Sequence of chain 1.A:
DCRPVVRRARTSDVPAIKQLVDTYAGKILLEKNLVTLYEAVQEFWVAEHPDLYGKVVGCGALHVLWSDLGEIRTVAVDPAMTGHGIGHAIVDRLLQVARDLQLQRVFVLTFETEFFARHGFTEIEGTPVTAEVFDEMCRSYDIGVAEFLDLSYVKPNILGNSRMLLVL

Binding-site contacts:
Ligand atom N contacts residue ACO1 of chain 1.D at 3.5 Å.
Ligand atom CB contacts residue GLU153 of chain 1.A at 3.6 Å.
Ligand atom C contacts residue ACO1 of chain 1.D at 3.4 Å.
Ligand atom CD contacts residue GLU153 of chain 1.A at 3.5 Å.
Ligand atom CA contacts residue LEU115 of chain 1.A at 3.6 Å (hydrophobic).
Ligand atom NH1 contacts residue ASN163 of chain 1.A at 4.0 Å.
Ligand atom CZ contacts residue GLU153 of chain 1.A at 3.6 Å.
Ligand atom NH1 contacts residue LEU36 of chain 1.A at 3.6 Å.
Ligand atom CG contacts residue GLU153 of chain 1.A at 3.9 Å.
Ligand atom CD contacts residue ASN167 of chain 1.A at 4.0 Å.
Ligand atom NH2 contacts residue ASN163 of chain 1.A at 3.7 Å.
Ligand atom NH2 contacts residue GLY32 of chain 1.A at 2.8 Å (h-bond).
Ligand atom N contacts residue LEU115 of chain 1.A at 2.7 Å (h-bond).
Ligand atom OXT contacts residue THR80 of chain 1.A at 3.1 Å (h-bond).
Ligand atom O contacts residue LEU36 of chain 1.A at 2.7 Å (h-bond).
Ligand atom NH1 contacts residue GLU153 of chain 1.A at 2.4 Å (salt-bridge).
Ligand atom NE contacts residue ILE34 of chain 1.A at 3.3 Å (h-bond).
Ligand atom CZ contacts residue ASN163 of chain 1.A at 3.6 Å.
Ligand atom NH1 contacts residue ILE164 of chain 1.A at 3.9 Å.
Ligand atom NH2 contacts residue ILE34 of chain 1.A at 3.9 Å.
Ligand atom C contacts residue LEU36 of chain 1.A at 3.8 Å (hydrophobic).
Ligand atom CB contacts residue LEU36 of chain 1.A at 4.0 Å (hydrophobic).
Ligand atom NH2 contacts residue LEU35 of chain 1.A at 3.4 Å (h-bond).
Ligand atom CB contacts residue ILE34 of chain 1.A at 4.0 Å (hydrophobic).
Ligand atom OXT contacts residue ACO1 of chain 1.D at 3.2 Å.
Ligand atom NH2 contacts residue LEU36 of chain 1.A at 3.8 Å.
Ligand atom OXT contacts residue ARG79 of chain 1.A at 3.4 Å.
Ligand atom CD contacts residue ILE164 of chain 1.A at 3.5 Å (hydrophobic).
Ligand atom CZ contacts residue ILE34 of chain 1.A at 3.9 Å (hydrophobic).
Ligand atom CZ contacts residue GLY32 of chain 1.A at 4.0 Å.
Ligand atom O contacts residue ACO1 of chain 1.D at 4.0 Å.
Ligand atom CG contacts residue ASN167 of chain 1.A at 3.9 Å.
Ligand atom CD contacts residue ILE34 of chain 1.A at 4.0 Å (hydrophobic).
Ligand atom CG contacts residue LEU115 of chain 1.A at 3.5 Å (hydrophobic).
Ligand atom O contacts residue LEU35 of chain 1.A at 3.5 Å.
Ligand atom CG contacts residue ILE34 of chain 1.A at 3.7 Å (hydrophobic).
Ligand atom NE contacts residue ASN163 of chain 1.A at 3.8 Å.
Ligand atom CA contacts residue ACO1 of chain 1.D at 3.7 Å.
Ligand atom CZ contacts residue LEU36 of chain 1.A at 3.9 Å (hydrophobic).
Ligand atom C contacts residue THR80 of chain 1.A at 3.9 Å.

A small-molecule ligand and the protein it binds are described below.
Small molecule (SMILES): NC(=[NH2+])NCCC[C@H](N)C(=O)O